Sequence of chain 48.L:
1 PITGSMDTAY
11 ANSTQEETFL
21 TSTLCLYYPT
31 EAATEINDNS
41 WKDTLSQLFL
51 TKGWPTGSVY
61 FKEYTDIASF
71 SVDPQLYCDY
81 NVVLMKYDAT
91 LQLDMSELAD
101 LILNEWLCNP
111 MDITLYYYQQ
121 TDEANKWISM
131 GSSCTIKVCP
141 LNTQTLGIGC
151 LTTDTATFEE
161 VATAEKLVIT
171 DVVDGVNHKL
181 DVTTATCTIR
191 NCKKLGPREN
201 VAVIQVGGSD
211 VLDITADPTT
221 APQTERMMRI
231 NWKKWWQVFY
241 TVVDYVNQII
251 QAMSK

A small-molecule ligand and the protein it binds are described below.
Small molecule (SMILES): CC(=O)N[C@H]1[C@H](O[C@H]2[C@H](O)[C@@H](NC(C)=O)CO[C@@H]2CO)O[C@H](CO)[C@@H](O)[C@@H]1O

Binding-site contacts:
Ligand atom C5 contacts residue ASN12 of chain 48.L at 4.1 Å.
Ligand atom C1 contacts residue ASN12 of chain 48.L at 2.1 Å.
Ligand atom N2 contacts residue ASN12 of chain 48.L at 3.8 Å.
Ligand atom C2 contacts residue ASN12 of chain 48.L at 3.2 Å.
Ligand atom O7 contacts residue ASN12 of chain 48.L at 3.7 Å.
Ligand atom C7 contacts residue ASN12 of chain 48.L at 3.9 Å.
Ligand atom O5 contacts residue ASN12 of chain 48.L at 2.6 Å (h-bond).